Binding-site contacts:
Ligand atom N2 contacts residue ASN657 of chain 1.A at 2.9 Å (h-bond).
Ligand atom C1 contacts residue ASN657 of chain 1.A at 1.4 Å.
Ligand atom C5 contacts residue ASN657 of chain 1.A at 3.7 Å.
Ligand atom C4 contacts residue ASN657 of chain 1.A at 4.2 Å.
Ligand atom C2 contacts residue ASN657 of chain 1.A at 2.5 Å.
Ligand atom C7 contacts residue ASN657 of chain 1.A at 3.4 Å.
Ligand atom O7 contacts residue ASN657 of chain 1.A at 3.5 Å (h-bond).
Ligand atom C3 contacts residue ASN657 of chain 1.A at 3.8 Å.
Ligand atom C8 contacts residue ASN657 of chain 1.A at 4.5 Å.
Ligand atom O5 contacts residue ASN657 of chain 1.A at 2.4 Å (h-bond).

Sequence of chain 1.A:
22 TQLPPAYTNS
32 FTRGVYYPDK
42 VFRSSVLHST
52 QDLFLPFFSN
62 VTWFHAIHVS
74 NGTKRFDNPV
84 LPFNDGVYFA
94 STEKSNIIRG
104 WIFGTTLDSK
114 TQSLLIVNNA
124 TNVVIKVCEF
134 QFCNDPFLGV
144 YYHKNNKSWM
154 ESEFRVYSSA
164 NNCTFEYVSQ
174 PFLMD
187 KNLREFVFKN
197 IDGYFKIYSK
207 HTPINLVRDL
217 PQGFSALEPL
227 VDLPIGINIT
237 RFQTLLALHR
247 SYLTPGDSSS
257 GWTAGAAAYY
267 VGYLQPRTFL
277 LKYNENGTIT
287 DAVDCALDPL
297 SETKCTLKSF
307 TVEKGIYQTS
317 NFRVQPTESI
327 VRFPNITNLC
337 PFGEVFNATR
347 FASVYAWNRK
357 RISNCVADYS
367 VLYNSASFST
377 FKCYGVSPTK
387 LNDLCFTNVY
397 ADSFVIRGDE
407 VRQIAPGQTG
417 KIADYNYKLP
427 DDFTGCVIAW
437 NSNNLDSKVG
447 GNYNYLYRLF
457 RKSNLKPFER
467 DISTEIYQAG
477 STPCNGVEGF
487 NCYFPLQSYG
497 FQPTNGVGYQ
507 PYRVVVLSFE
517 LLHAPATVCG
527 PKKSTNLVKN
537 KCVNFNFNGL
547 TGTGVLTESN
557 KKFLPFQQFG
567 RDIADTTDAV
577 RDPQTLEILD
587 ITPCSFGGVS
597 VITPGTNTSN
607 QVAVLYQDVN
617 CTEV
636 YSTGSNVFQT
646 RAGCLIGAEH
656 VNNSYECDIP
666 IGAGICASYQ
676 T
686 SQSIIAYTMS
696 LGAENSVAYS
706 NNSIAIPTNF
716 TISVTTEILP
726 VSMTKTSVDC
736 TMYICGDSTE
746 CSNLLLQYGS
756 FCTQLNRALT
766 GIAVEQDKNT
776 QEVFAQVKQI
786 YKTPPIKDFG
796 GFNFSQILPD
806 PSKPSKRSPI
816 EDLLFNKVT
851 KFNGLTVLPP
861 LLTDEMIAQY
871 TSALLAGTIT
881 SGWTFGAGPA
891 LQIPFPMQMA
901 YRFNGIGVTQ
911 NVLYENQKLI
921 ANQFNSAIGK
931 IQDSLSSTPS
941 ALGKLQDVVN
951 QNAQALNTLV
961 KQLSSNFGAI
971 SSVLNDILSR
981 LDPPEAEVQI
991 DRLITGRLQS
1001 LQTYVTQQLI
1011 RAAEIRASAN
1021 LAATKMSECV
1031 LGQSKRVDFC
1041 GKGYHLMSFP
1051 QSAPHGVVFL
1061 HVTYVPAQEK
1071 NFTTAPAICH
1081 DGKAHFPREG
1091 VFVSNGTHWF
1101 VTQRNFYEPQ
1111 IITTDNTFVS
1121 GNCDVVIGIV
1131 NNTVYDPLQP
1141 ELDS

The small molecule below binds the protein below.
Small molecule (SMILES): CC(=O)N[C@@H]1[C@@H](O)[C@H](O)[C@@H](CO)O[C@H]1O